Binding-site contacts:
Ligand atom C8 contacts residue NAG1 of chain 1.FA at 3.2 Å.
Ligand atom C2 contacts residue ASN439 of chain 1.K at 2.5 Å.
Ligand atom N2 contacts residue ASN439 of chain 1.K at 2.9 Å (h-bond).
Ligand atom C5 contacts residue ASN439 of chain 1.K at 3.8 Å.
Ligand atom O5 contacts residue PRO284 of chain 1.K at 3.8 Å.
Ligand atom C7 contacts residue ASN255 of chain 1.K at 4.0 Å.
Ligand atom C4 contacts residue ASN439 of chain 1.K at 4.4 Å.
Ligand atom C3 contacts residue ASN439 of chain 1.K at 3.9 Å.
Ligand atom O5 contacts residue ASN439 of chain 1.K at 2.5 Å (h-bond).
Ligand atom C1 contacts residue ASN439 of chain 1.K at 1.5 Å.
Ligand atom O7 contacts residue ASN439 of chain 1.K at 3.5 Å (h-bond).
Ligand atom O7 contacts residue ASN255 of chain 1.K at 4.1 Å.
Ligand atom C7 contacts residue ASN439 of chain 1.K at 3.4 Å.
Ligand atom C8 contacts residue ASN439 of chain 1.K at 3.9 Å.
Ligand atom C1 contacts residue PRO284 of chain 1.K at 4.4 Å (hydrophobic).
Ligand atom C8 contacts residue ASN255 of chain 1.K at 3.2 Å.

Sequence of chain 1.K:
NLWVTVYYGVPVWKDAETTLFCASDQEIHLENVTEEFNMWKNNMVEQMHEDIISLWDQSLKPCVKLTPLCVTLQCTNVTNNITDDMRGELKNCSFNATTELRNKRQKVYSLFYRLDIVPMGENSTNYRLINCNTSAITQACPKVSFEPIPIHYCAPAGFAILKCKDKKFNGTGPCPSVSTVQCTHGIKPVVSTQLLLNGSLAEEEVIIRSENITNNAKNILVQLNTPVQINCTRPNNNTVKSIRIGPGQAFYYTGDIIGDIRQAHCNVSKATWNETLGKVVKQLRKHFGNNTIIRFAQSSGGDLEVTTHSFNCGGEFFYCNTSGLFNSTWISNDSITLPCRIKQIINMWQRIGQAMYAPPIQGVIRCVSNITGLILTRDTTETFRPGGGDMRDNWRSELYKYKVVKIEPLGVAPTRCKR

This small molecule binds to this protein.
Small molecule (SMILES): CC(=O)N[C@@H]1[C@@H](O)[C@H](O)[C@@H](CO)O[C@H]1O